The small molecule below binds the protein below.
Small molecule (SMILES): CC(=O)N[C@@H]1[C@@H](O)[C@H](O)[C@@H](CO)O[C@@H]1O

Binding-site contacts:
Ligand atom N2 contacts residue ASN64 of chain 1.A at 4.2 Å.
Ligand atom C2 contacts residue ASN64 of chain 1.A at 3.9 Å.
Ligand atom O1 contacts residue ASN64 of chain 1.A at 3.5 Å (h-bond).
Ligand atom O6 contacts residue ASN64 of chain 1.A at 4.4 Å.
Ligand atom N2 contacts residue ILE356 of chain 1.A at 3.6 Å.
Ligand atom O1 contacts residue ILE356 of chain 1.A at 4.4 Å.
Ligand atom C8 contacts residue ILE356 of chain 1.A at 3.5 Å (hydrophobic).
Ligand atom C7 contacts residue ILE356 of chain 1.A at 3.9 Å (hydrophobic).
Ligand atom C1 contacts residue ASN64 of chain 1.A at 2.8 Å.
Ligand atom C8 contacts residue ILE387 of chain 1.A at 3.9 Å (hydrophobic).
Ligand atom O5 contacts residue ASN64 of chain 1.A at 3.2 Å (h-bond).
Ligand atom O5 contacts residue THR66 of chain 1.A at 4.3 Å.
Ligand atom O7 contacts residue ILE356 of chain 1.A at 4.3 Å.

Sequence of chain 1.A:
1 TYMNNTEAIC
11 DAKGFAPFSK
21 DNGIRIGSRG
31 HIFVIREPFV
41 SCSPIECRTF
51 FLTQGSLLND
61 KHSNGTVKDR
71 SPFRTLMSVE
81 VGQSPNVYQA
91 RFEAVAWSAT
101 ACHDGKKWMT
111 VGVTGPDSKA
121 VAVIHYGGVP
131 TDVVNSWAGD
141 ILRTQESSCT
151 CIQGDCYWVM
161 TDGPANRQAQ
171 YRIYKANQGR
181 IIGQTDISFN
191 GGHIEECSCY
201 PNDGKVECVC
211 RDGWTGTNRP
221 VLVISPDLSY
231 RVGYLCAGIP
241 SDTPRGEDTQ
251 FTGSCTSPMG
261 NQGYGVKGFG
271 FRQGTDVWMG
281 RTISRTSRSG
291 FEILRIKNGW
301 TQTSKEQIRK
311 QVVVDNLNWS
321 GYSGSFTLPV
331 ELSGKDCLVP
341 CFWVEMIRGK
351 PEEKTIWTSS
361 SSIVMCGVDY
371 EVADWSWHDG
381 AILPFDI